Binding-site contacts:
Ligand atom OXT contacts residue VAL184 of chain 1.E at 3.8 Å.
Ligand atom CA contacts residue THR159 of chain 1.E at 3.3 Å.
Ligand atom OXT contacts residue GLU186 of chain 1.E at 3.0 Å (salt-bridge).
Ligand atom C contacts residue GLU186 of chain 1.E at 3.7 Å.
Ligand atom OXT contacts residue GLU185 of chain 1.E at 3.4 Å.
Ligand atom C contacts residue GLU185 of chain 1.E at 3.8 Å.
Ligand atom C contacts residue ALA158 of chain 1.E at 4.4 Å (hydrophobic).
Ligand atom N contacts residue THR159 of chain 1.E at 2.7 Å (h-bond).
Ligand atom CD contacts residue THR159 of chain 1.E at 3.2 Å.
Ligand atom O contacts residue GLU186 of chain 1.E at 3.4 Å.
Ligand atom CG contacts residue GLU185 of chain 1.E at 4.2 Å.
Ligand atom CD contacts residue GLU183 of chain 1.E at 4.2 Å.
Ligand atom CB contacts residue GLU185 of chain 1.E at 4.0 Å.
Ligand atom C contacts residue THR159 of chain 1.E at 4.0 Å.
Ligand atom O contacts residue GLU185 of chain 1.E at 4.1 Å.
Ligand atom OXT contacts residue ALA158 of chain 1.E at 3.8 Å.

The small molecule below binds the protein below.
Small molecule (SMILES): O=C(O)[C@@H]1CCCN1

Sequence of chain 1.E:
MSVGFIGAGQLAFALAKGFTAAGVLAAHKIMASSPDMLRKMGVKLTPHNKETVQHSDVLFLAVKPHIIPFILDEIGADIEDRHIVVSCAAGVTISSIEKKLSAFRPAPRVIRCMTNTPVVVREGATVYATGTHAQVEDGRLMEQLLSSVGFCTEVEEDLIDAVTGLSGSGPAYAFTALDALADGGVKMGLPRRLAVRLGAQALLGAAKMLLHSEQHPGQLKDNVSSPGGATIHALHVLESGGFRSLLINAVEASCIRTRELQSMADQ